Sequence of chain 1.J:
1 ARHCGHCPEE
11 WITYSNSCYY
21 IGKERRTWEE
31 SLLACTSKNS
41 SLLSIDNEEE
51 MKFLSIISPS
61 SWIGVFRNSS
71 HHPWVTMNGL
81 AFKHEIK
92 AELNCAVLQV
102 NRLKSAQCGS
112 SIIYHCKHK

Sequence of chain 1.I:
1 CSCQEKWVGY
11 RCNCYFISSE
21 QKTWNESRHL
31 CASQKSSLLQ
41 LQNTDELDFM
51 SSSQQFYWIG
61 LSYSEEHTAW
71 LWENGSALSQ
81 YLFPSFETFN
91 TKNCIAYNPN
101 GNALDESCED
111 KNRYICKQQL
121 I

Sequence of chain 1.D:
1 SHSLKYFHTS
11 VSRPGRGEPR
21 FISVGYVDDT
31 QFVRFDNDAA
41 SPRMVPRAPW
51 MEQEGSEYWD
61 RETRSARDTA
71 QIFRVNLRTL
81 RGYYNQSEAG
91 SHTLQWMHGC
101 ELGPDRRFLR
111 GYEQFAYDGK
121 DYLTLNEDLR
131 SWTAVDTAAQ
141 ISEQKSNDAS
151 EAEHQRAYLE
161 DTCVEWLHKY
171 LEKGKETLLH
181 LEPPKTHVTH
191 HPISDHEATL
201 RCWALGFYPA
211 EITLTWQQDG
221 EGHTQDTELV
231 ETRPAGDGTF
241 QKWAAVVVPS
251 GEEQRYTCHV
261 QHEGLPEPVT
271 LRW

Binding-site contacts:
Ligand atom CG2 contacts residue TRP96 of chain 1.D at 3.5 Å (hydrophobic).
Ligand atom N contacts residue TYR6 of chain 1.D at 2.9 Å (h-bond).
Ligand atom CE2 contacts residue ASN102 of chain 1.I at 3.4 Å.
Ligand atom OG1 contacts residue TRP96 of chain 1.D at 3.4 Å.
Ligand atom CA contacts residue TYR6 of chain 1.D at 3.2 Å (hydrophobic).
Ligand atom O contacts residue GLN54 of chain 1.I at 2.9 Å (h-bond).
Ligand atom CG2 contacts residue TRP166 of chain 1.D at 3.3 Å (hydrophobic).
Ligand atom N contacts residue TYR158 of chain 1.D at 3.4 Å.
Ligand atom CB contacts residue TYR6 of chain 1.D at 3.5 Å (hydrophobic).
Ligand atom CG contacts residue GLU62 of chain 1.D at 3.3 Å.
Ligand atom O contacts residue TYR158 of chain 1.D at 2.7 Å (h-bond).
Ligand atom CE contacts residue HIS8 of chain 1.D at 3.4 Å.
Ligand atom O contacts residue TYR6 of chain 1.D at 3.1 Å.
Ligand atom NH1 contacts residue GLU151 of chain 1.D at 3.1 Å (salt-bridge).
Ligand atom O contacts residue TYR83 of chain 1.D at 2.7 Å (h-bond).
Ligand atom CG contacts residue GLU151 of chain 1.D at 3.5 Å.
Ligand atom CZ contacts residue ILE72 of chain 1.D at 3.4 Å (hydrophobic).
Ligand atom CD2 contacts residue SER146 of chain 1.D at 3.5 Å.
Ligand atom CD1 contacts residue LEU80 of chain 1.D at 3.5 Å (hydrophobic).
Ligand atom CG contacts residue GLN54 of chain 1.I at 3.3 Å.
Ligand atom CG2 contacts residue PHE73 of chain 1.D at 3.5 Å (hydrophobic).
Ligand atom N contacts residue GLN54 of chain 1.I at 3.4 Å (h-bond).
Ligand atom N contacts residue TYR170 of chain 1.D at 2.6 Å (h-bond).
Ligand atom O contacts residue ASN76 of chain 1.D at 3.2 Å (h-bond).
Ligand atom O contacts residue LYS145 of chain 1.D at 3.4 Å.
Ligand atom NH1 contacts residue SER52 of chain 1.I at 3.5 Å (h-bond).
Ligand atom O contacts residue GLU151 of chain 1.D at 3.0 Å (salt-bridge).
Ligand atom CZ contacts residue ASN102 of chain 1.I at 3.2 Å.
Ligand atom C contacts residue TYR6 of chain 1.D at 3.1 Å (hydrophobic).
Ligand atom CE contacts residue THR69 of chain 1.D at 3.2 Å.
Ligand atom CA contacts residue GLU62 of chain 1.D at 3.4 Å.
Ligand atom CG1 contacts residue TRP166 of chain 1.D at 3.4 Å (hydrophobic).
Ligand atom O contacts residue GLN155 of chain 1.D at 2.6 Å (h-bond).
Ligand atom N contacts residue TYR6 of chain 1.D at 3.5 Å (h-bond).
Ligand atom C contacts residue SER142 of chain 1.D at 3.5 Å.
Ligand atom N contacts residue ASN76 of chain 1.D at 2.7 Å (h-bond).
Ligand atom CD1 contacts residue PHE115 of chain 1.D at 3.5 Å (hydrophobic).
Ligand atom OXT contacts residue LYS145 of chain 1.D at 3.5 Å.
Ligand atom O contacts residue SER142 of chain 1.D at 2.5 Å (h-bond).
Ligand atom N contacts residue GLU62 of chain 1.D at 2.8 Å (salt-bridge).

A protein and the small-molecule ligand that binds it are described below.
Small molecule (SMILES): CSCC[C@H](NC(=O)[C@@H](N)C(C)C)C(=O)N[C@@H](C)C(=O)N1CCC[C@H]1C(=O)N[C@@H](CCCN=C(N)N)C(=O)N[C@H](C(=O)N[C@@H](CC(C)C)C(=O)N[C@@H](Cc1ccccc1)C(=O)N[C@@H](CC(C)C)C(=O)O)[C@@H](C)O